Binding-site contacts:
Ligand atom NAC contacts residue TYR178 of chain 1.B at 3.5 Å (h-bond).
Ligand atom CA contacts residue MN1 of chain 1.O at 3.2 Å.
Ligand atom C contacts residue TYR178 of chain 1.B at 3.5 Å (hydrophobic).
Ligand atom NAR contacts residue HIS189 of chain 1.B at 3.3 Å (h-bond).
Ligand atom OAT contacts residue TYR178 of chain 1.B at 3.1 Å.
Ligand atom CAE contacts residue ASP136 of chain 1.B at 3.8 Å.
Ligand atom OAU contacts residue PHE186 of chain 1.B at 3.6 Å.
Ligand atom CAQ contacts residue HIS277 of chain 1.B at 3.7 Å.
Ligand atom CA contacts residue TYR178 of chain 1.B at 3.8 Å (hydrophobic).
Ligand atom CAL contacts residue HIS189 of chain 1.B at 3.2 Å.
Ligand atom CAA contacts residue THR290 of chain 1.B at 3.5 Å.
Ligand atom CAG contacts residue ASP192 of chain 1.B at 3.5 Å.
Ligand atom NAR contacts residue HIS277 of chain 1.B at 3.5 Å (h-bond).
Ligand atom NAR contacts residue MN1 of chain 1.O at 2.2 Å.
Ligand atom O contacts residue LYS242 of chain 1.B at 2.8 Å (salt-bridge).
Ligand atom CAE contacts residue TYR178 of chain 1.B at 3.7 Å (hydrophobic).
Ligand atom CAQ contacts residue PHE186 of chain 1.B at 3.6 Å (hydrophobic).
Ligand atom CA contacts residue GLU191 of chain 1.B at 3.1 Å.
Ligand atom CAA contacts residue ASN291 of chain 1.B at 3.5 Å.
Ligand atom CAM contacts residue MN1 of chain 1.O at 3.0 Å.
Ligand atom CAQ contacts residue TRP209 of chain 1.B at 3.7 Å (hydrophobic).
Ligand atom CAM contacts residue HIS189 of chain 1.B at 3.6 Å.
Ligand atom CAS contacts residue PHE186 of chain 1.B at 3.5 Å (hydrophobic).
Ligand atom OAU contacts residue TYR133 of chain 1.B at 3.3 Å (h-bond).
Ligand atom CAQ contacts residue MN1 of chain 1.O at 3.1 Å.
Ligand atom CAO contacts residue PHE186 of chain 1.B at 3.5 Å (hydrophobic).
Ligand atom CAP contacts residue PHE186 of chain 1.B at 3.5 Å (hydrophobic).
Ligand atom CAA contacts residue SER289 of chain 1.B at 3.6 Å.
Ligand atom N contacts residue GLU191 of chain 1.B at 3.2 Å (salt-bridge).
Ligand atom CAB contacts residue TYR178 of chain 1.B at 3.6 Å (hydrophobic).
Ligand atom CAS contacts residue TYR133 of chain 1.B at 3.4 Å (hydrophobic).
Ligand atom N contacts residue HIS189 of chain 1.B at 3.0 Å (h-bond).
Ligand atom O contacts residue GLU191 of chain 1.B at 3.8 Å.
Ligand atom C contacts residue GLU191 of chain 1.B at 3.5 Å.
Ligand atom N contacts residue MN1 of chain 1.O at 2.2 Å.
Ligand atom CAN contacts residue PHE186 of chain 1.B at 3.8 Å (hydrophobic).
Ligand atom OAU contacts residue LYS207 of chain 1.B at 2.8 Å (salt-bridge).
Ligand atom OAT contacts residue TYR133 of chain 1.B at 2.7 Å (h-bond).
Ligand atom CAL contacts residue MN1 of chain 1.O at 3.0 Å.
Ligand atom CAH contacts residue TYR176 of chain 1.B at 3.6 Å (hydrophobic).

The protein below binds the small molecule below.
Small molecule (SMILES): CCN(/C=C/N(C)C)C(=O)CNCc1cc(C(=O)O)ccn1

Sequence of chain 1.B:
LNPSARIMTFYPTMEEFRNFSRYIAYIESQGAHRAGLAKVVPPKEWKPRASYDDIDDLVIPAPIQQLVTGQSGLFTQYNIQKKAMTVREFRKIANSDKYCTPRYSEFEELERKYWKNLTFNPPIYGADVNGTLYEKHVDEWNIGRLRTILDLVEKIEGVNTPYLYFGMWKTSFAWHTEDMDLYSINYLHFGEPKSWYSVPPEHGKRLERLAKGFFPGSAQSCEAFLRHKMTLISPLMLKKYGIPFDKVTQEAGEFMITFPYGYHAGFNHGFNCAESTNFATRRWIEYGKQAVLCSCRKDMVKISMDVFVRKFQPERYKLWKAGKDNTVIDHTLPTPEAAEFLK